Sequence of chain 1.E:
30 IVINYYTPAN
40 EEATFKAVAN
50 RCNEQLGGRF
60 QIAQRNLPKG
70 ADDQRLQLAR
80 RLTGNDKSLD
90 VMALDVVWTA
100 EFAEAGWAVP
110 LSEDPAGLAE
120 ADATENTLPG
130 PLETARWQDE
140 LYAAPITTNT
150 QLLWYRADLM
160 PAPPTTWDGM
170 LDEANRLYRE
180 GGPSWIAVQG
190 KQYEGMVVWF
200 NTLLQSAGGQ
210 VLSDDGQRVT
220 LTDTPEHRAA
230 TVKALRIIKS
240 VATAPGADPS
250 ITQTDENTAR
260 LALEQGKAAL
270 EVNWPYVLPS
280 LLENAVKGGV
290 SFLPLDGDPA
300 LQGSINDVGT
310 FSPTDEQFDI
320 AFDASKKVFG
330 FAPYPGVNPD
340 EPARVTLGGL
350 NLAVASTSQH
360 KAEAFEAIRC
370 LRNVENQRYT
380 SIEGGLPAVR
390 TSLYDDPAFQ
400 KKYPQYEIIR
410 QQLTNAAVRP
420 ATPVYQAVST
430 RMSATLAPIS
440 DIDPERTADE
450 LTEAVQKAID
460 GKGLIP

Binding-site contacts:
Ligand atom O6 contacts residue GLU40 of chain 1.E at 3.9 Å.
Ligand atom O4 contacts residue GLU40 of chain 1.E at 3.4 Å (salt-bridge).
Ligand atom O4 contacts residue PRO37 of chain 1.E at 4.2 Å.
Ligand atom O2 contacts residue LYS68 of chain 1.E at 3.7 Å.
Ligand atom C6 contacts residue ASN148 of chain 1.E at 4.1 Å.
Ligand atom O6 contacts residue GLU255 of chain 1.E at 2.9 Å (salt-bridge).
Ligand atom O3 contacts residue GLN73 of chain 1.E at 3.9 Å.
Ligand atom C6 contacts residue TRP273 of chain 1.E at 3.9 Å (hydrophobic).
Ligand atom O5 contacts residue TRP273 of chain 1.E at 3.5 Å.
Ligand atom C5 contacts residue ASN148 of chain 1.E at 4.2 Å.
Ligand atom C3 contacts residue ASP94 of chain 1.E at 3.3 Å.
Ligand atom C6 contacts residue GLU40 of chain 1.E at 3.2 Å.
Ligand atom C4 contacts residue GLU40 of chain 1.E at 4.3 Å.
Ligand atom O1 contacts residue GLU255 of chain 1.E at 4.3 Å.
Ligand atom O3 contacts residue ASN39 of chain 1.E at 3.5 Å.
Ligand atom O2 contacts residue GLY348 of chain 1.E at 3.6 Å.
Ligand atom O2 contacts residue ASP94 of chain 1.E at 2.8 Å (salt-bridge).
Ligand atom O5 contacts residue ASN148 of chain 1.E at 4.1 Å.
Ligand atom O2 contacts residue ASN148 of chain 1.E at 3.6 Å.
Ligand atom C6 contacts residue GLY194 of chain 1.E at 3.9 Å.
Ligand atom C2 contacts residue ASN39 of chain 1.E at 4.3 Å.
Ligand atom C1 contacts residue GLU255 of chain 1.E at 3.5 Å.
Ligand atom O5 contacts residue GLU255 of chain 1.E at 3.1 Å (salt-bridge).
Ligand atom O3 contacts residue PRO37 of chain 1.E at 3.5 Å.
Ligand atom O1 contacts residue ASP94 of chain 1.E at 4.1 Å.
Ligand atom O2 contacts residue GLN73 of chain 1.E at 4.1 Å.
Ligand atom C5 contacts residue GLU255 of chain 1.E at 3.8 Å.
Ligand atom O6 contacts residue ASN148 of chain 1.E at 3.0 Å (h-bond).
Ligand atom O4 contacts residue ALA70 of chain 1.E at 4.2 Å.
Ligand atom O3 contacts residue LYS68 of chain 1.E at 4.2 Å.
Ligand atom C6 contacts residue GLU255 of chain 1.E at 3.6 Å.
Ligand atom O3 contacts residue ARG418 of chain 1.E at 4.2 Å.
Ligand atom O6 contacts residue GLY194 of chain 1.E at 4.1 Å.
Ligand atom C2 contacts residue ASN148 of chain 1.E at 3.7 Å.
Ligand atom O6 contacts residue TYR192 of chain 1.E at 3.7 Å.
Ligand atom C2 contacts residue ASP94 of chain 1.E at 3.6 Å.
Ligand atom O2 contacts residue ASN39 of chain 1.E at 4.3 Å.
Ligand atom O3 contacts residue ASP94 of chain 1.E at 2.6 Å (salt-bridge).
Ligand atom C1 contacts residue ASN148 of chain 1.E at 3.6 Å.
Ligand atom C5 contacts residue TRP273 of chain 1.E at 4.3 Å (hydrophobic).

This protein binds this small molecule.
Small molecule (SMILES): OC[C@H]1O[C@H](O[C@H]2O[C@H](CO)[C@@H](O)[C@H](O)[C@H]2O)[C@H](O)[C@@H](O)[C@@H]1O